Binding-site contacts:
Ligand atom O4 contacts residue GLU164 of chain 1.B at 2.8 Å (salt-bridge).
Ligand atom C5 contacts residue TYR104 of chain 1.B at 3.9 Å (hydrophobic).
Ligand atom C6 contacts residue TYR104 of chain 1.B at 3.3 Å (hydrophobic).
Ligand atom O4 contacts residue TYR104 of chain 1.B at 2.7 Å (h-bond).
Ligand atom O4 contacts residue GLY162 of chain 1.B at 3.2 Å (h-bond).
Ligand atom O2 contacts residue ASP25 of chain 1.B at 2.5 Å (salt-bridge).
Ligand atom C4 contacts residue LYS30 of chain 1.B at 4.0 Å.
Ligand atom O5 contacts residue GLY162 of chain 1.B at 3.2 Å (h-bond).
Ligand atom O7 contacts residue ASN98 of chain 1.B at 3.7 Å.
Ligand atom C3 contacts residue THR39 of chain 1.B at 3.8 Å.
Ligand atom C6 contacts residue ILE68 of chain 1.B at 3.8 Å (hydrophobic).
Ligand atom O6 contacts residue TRP161 of chain 1.B at 3.6 Å.
Ligand atom O4 contacts residue ILE68 of chain 1.B at 3.8 Å.
Ligand atom O4 contacts residue LYS30 of chain 1.B at 3.1 Å (salt-bridge).
Ligand atom C1 contacts residue TYR104 of chain 1.B at 4.0 Å (hydrophobic).
Ligand atom C5 contacts residue TRP161 of chain 1.B at 3.6 Å (hydrophobic).
Ligand atom C2 contacts residue ASP25 of chain 1.B at 3.6 Å.
Ligand atom C4 contacts residue GLU164 of chain 1.B at 3.4 Å.
Ligand atom C4 contacts residue THR39 of chain 1.B at 3.6 Å.
Ligand atom C6 contacts residue ASP25 of chain 1.B at 4.0 Å.
Ligand atom C7 contacts residue TYR104 of chain 1.B at 4.0 Å (hydrophobic).
Ligand atom C2 contacts residue LYS30 of chain 1.B at 3.9 Å.
Ligand atom C3 contacts residue ASP25 of chain 1.B at 3.6 Å.
Ligand atom C6 contacts residue THR160 of chain 1.B at 3.5 Å.
Ligand atom O7 contacts residue TYR104 of chain 1.B at 3.6 Å.
Ligand atom C3 contacts residue GLU164 of chain 1.B at 4.0 Å.
Ligand atom O3 contacts residue LYS30 of chain 1.B at 3.0 Å (salt-bridge).
Ligand atom C6 contacts residue TRP161 of chain 1.B at 3.6 Å (hydrophobic).
Ligand atom O6 contacts residue THR160 of chain 1.B at 2.7 Å (h-bond).
Ligand atom C4 contacts residue TRP161 of chain 1.B at 3.7 Å (hydrophobic).
Ligand atom C3 contacts residue LYS30 of chain 1.B at 3.8 Å.
Ligand atom O3 contacts residue THR27 of chain 1.B at 2.9 Å (h-bond).
Ligand atom C3 contacts residue THR27 of chain 1.B at 3.7 Å.
Ligand atom C4 contacts residue TYR104 of chain 1.B at 3.3 Å (hydrophobic).
Ligand atom C1 contacts residue GLY162 of chain 1.B at 3.9 Å.
Ligand atom O3 contacts residue THR39 of chain 1.B at 3.0 Å (h-bond).
Ligand atom O3 contacts residue GLU164 of chain 1.B at 3.3 Å (salt-bridge).
Ligand atom O5 contacts residue TRP161 of chain 1.B at 3.3 Å.
Ligand atom O3 contacts residue ASP25 of chain 1.B at 2.6 Å (salt-bridge).
Ligand atom O6 contacts residue TRP161 of chain 1.B at 3.9 Å.

This protein binds this small molecule.
Small molecule (SMILES): CC(=O)N[C@H]1[C@@H](O[C@H]2[C@@H](O)[C@@H](CO)O[C@@H](O)[C@@H]2O[C@@H]2O[C@@H](C)[C@@H](O)[C@@H](O)[C@@H]2O)O[C@H](CO)[C@H](O)[C@@H]1O

Sequence of chain 1.B:
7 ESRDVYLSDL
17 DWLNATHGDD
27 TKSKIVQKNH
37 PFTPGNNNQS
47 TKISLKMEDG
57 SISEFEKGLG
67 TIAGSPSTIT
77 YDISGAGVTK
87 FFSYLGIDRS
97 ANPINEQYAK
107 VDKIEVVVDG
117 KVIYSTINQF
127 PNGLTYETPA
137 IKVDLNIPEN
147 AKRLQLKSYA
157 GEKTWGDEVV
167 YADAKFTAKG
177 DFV